Binding-site contacts:
Ligand atom C5 contacts residue VAL49 of chain 1.A at 4.3 Å (hydrophobic).
Ligand atom O6 contacts residue GLY21 of chain 1.A at 4.0 Å.
Ligand atom C6 contacts residue VAL49 of chain 1.A at 3.3 Å (hydrophobic).
Ligand atom C3 contacts residue ASN25 of chain 1.A at 3.7 Å.
Ligand atom N2 contacts residue ASN25 of chain 1.A at 2.9 Å (h-bond).
Ligand atom C5 contacts residue ASN25 of chain 1.A at 3.4 Å.
Ligand atom C6 contacts residue ASN25 of chain 1.A at 4.4 Å.
Ligand atom C4 contacts residue ASN25 of chain 1.A at 4.1 Å.
Ligand atom C7 contacts residue ASN25 of chain 1.A at 4.1 Å.
Ligand atom C1 contacts residue ASN25 of chain 1.A at 1.4 Å.
Ligand atom C4 contacts residue VAL49 of chain 1.A at 4.5 Å (hydrophobic).
Ligand atom O5 contacts residue ASN25 of chain 1.A at 2.3 Å (h-bond).
Ligand atom C2 contacts residue ASN25 of chain 1.A at 2.6 Å.
Ligand atom O6 contacts residue VAL49 of chain 1.A at 3.5 Å.
Ligand atom O4 contacts residue VAL49 of chain 1.A at 3.9 Å.

Sequence of chain 1.A:
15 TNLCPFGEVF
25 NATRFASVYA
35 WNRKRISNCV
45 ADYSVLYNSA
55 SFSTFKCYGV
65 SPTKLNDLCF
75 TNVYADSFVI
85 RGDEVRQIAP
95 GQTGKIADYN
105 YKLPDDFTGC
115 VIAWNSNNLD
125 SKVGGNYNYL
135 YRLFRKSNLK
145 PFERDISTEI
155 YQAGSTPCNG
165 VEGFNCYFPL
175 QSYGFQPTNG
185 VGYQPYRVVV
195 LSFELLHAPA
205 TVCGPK

The protein below binds the small molecule below.
Small molecule (SMILES): CC(=O)N[C@@H]1[C@@H](O)[C@H](O)[C@@H](CO)O[C@H]1O